Binding-site contacts:
Ligand atom O5 contacts residue GLN112 of chain 1.C at 4.0 Å.
Ligand atom O5 contacts residue ASN116 of chain 1.C at 2.4 Å (h-bond).
Ligand atom C2 contacts residue ASN116 of chain 1.C at 2.5 Å.
Ligand atom O6 contacts residue ASN116 of chain 1.C at 4.5 Å.
Ligand atom C5 contacts residue ASN116 of chain 1.C at 3.7 Å.
Ligand atom O6 contacts residue GLN110 of chain 1.C at 4.4 Å.
Ligand atom C7 contacts residue ASN116 of chain 1.C at 3.6 Å.
Ligand atom C1 contacts residue GLN112 of chain 1.C at 4.4 Å.
Ligand atom C1 contacts residue ASN116 of chain 1.C at 1.4 Å.
Ligand atom C3 contacts residue ASN116 of chain 1.C at 3.8 Å.
Ligand atom C5 contacts residue GLN112 of chain 1.C at 4.4 Å.
Ligand atom O6 contacts residue GLN112 of chain 1.C at 3.6 Å (h-bond).
Ligand atom C8 contacts residue ASN116 of chain 1.C at 3.6 Å.
Ligand atom C4 contacts residue ASN116 of chain 1.C at 4.3 Å.
Ligand atom O7 contacts residue ASN116 of chain 1.C at 4.5 Å.
Ligand atom N2 contacts residue ASN116 of chain 1.C at 3.0 Å (h-bond).

This protein binds this small molecule.
Small molecule (SMILES): CC(=O)N[C@@H]1[C@@H](O)[C@H](O)[C@@H](CO)O[C@H]1O

Sequence of chain 1.C:
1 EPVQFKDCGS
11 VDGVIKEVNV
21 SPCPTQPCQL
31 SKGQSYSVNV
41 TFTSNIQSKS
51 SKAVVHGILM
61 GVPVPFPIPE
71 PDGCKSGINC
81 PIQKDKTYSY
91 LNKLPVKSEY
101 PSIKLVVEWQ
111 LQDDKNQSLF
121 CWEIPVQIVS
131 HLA